Sequence of chain 2.C:
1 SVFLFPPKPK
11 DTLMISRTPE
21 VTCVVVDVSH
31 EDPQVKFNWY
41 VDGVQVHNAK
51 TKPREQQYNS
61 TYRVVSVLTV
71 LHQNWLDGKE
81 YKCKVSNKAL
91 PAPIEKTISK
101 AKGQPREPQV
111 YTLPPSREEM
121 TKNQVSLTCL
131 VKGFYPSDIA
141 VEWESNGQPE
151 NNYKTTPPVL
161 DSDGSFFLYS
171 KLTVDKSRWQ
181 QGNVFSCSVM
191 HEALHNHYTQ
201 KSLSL

Binding-site contacts:
Ligand atom C2 contacts residue PHE5 of chain 2.C at 3.9 Å (hydrophobic).
Ligand atom C6 contacts residue PHE5 of chain 2.C at 3.8 Å (hydrophobic).
Ligand atom O4 contacts residue GLU20 of chain 2.C at 2.7 Å (salt-bridge).
Ligand atom O7 contacts residue ARG63 of chain 2.C at 3.2 Å.
Ligand atom C1 contacts residue ASN59 of chain 2.C at 1.5 Å.
Ligand atom O6 contacts residue LYS8 of chain 2.C at 3.5 Å (salt-bridge).
Ligand atom N2 contacts residue ASN59 of chain 2.C at 2.9 Å (h-bond).
Ligand atom C6 contacts residue LYS8 of chain 2.C at 3.7 Å.
Ligand atom C8 contacts residue ASN59 of chain 2.C at 3.7 Å.
Ligand atom C3 contacts residue PHE3 of chain 2.C at 3.6 Å (hydrophobic).
Ligand atom C7 contacts residue ARG63 of chain 2.C at 3.9 Å.
Ligand atom C2 contacts residue ASN59 of chain 2.C at 2.5 Å.
Ligand atom O6 contacts residue ASP11 of chain 2.C at 3.7 Å.
Ligand atom C5 contacts residue ASN59 of chain 2.C at 3.7 Å.
Ligand atom O6 contacts residue PHE5 of chain 2.C at 3.5 Å.
Ligand atom C6 contacts residue GLU20 of chain 2.C at 3.1 Å.
Ligand atom C4 contacts residue GLU20 of chain 2.C at 4.0 Å.
Ligand atom C2 contacts residue PHE3 of chain 2.C at 3.7 Å (hydrophobic).
Ligand atom O6 contacts residue PRO7 of chain 2.C at 3.7 Å.
Ligand atom O3 contacts residue ARG63 of chain 2.C at 3.3 Å (salt-bridge).
Ligand atom C3 contacts residue ASN59 of chain 2.C at 3.8 Å.
Ligand atom C5 contacts residue LYS8 of chain 2.C at 3.6 Å.
Ligand atom C6 contacts residue PRO7 of chain 2.C at 3.6 Å (hydrophobic).
Ligand atom C8 contacts residue ARG63 of chain 2.C at 3.6 Å.
Ligand atom C6 contacts residue TYR58 of chain 2.C at 3.5 Å (hydrophobic).
Ligand atom C1 contacts residue PHE3 of chain 2.C at 3.8 Å (hydrophobic).
Ligand atom C4 contacts residue VAL26 of chain 2.C at 3.9 Å (hydrophobic).
Ligand atom C2 contacts residue TYR58 of chain 2.C at 3.9 Å (hydrophobic).
Ligand atom C5 contacts residue PHE5 of chain 2.C at 3.8 Å (hydrophobic).
Ligand atom O5 contacts residue PHE3 of chain 2.C at 3.2 Å.
Ligand atom O6 contacts residue GLU20 of chain 2.C at 3.3 Å (salt-bridge).
Ligand atom C7 contacts residue ASN59 of chain 2.C at 3.5 Å.
Ligand atom O5 contacts residue PRO6 of chain 2.C at 4.0 Å.
Ligand atom C3 contacts residue VAL26 of chain 2.C at 3.6 Å (hydrophobic).
Ligand atom C1 contacts residue PHE3 of chain 2.C at 3.7 Å (hydrophobic).
Ligand atom C6 contacts residue PHE3 of chain 2.C at 3.9 Å (hydrophobic).
Ligand atom C6 contacts residue THR22 of chain 2.C at 3.5 Å.
Ligand atom O5 contacts residue ASN59 of chain 2.C at 2.4 Å (h-bond).
Ligand atom O3 contacts residue ASN59 of chain 2.C at 3.3 Å (h-bond).
Ligand atom O4 contacts residue VAL26 of chain 2.C at 3.5 Å.

The protein below binds the small molecule below.
Small molecule (SMILES): CC(=O)N[C@H]1[C@H](O[C@H]2[C@H](O)[C@@H](NC(C)=O)CO[C@@H]2CO[C@H]2O[C@H](C)[C@@H](O)[C@@H](O)[C@@H]2O)O[C@H](CO)[C@@H](O[C@@H]2O[C@H](CO[C@H]3O[C@H](CO)[C@@H](O)[C@H](O)[C@@H]3O[C@@H]3O[C@H](CO)[C@@H](O[C@@H]4O[C@H](CO)[C@H](O)[C@H](O)[C@H]4O)[C@H](O)[C@H]3NC(C)=O)[C@@H](O)[C@H](O[C@H]3O[C@H](CO)[C@@H](O)[C@H](O)[C@@H]3O[C@@H]3O[C@H](CO)[C@@H](O)[C@H](O)[C@H]3NC(C)=O)[C@@H]2O)[C@@H]1O